Binding-site contacts:
Ligand atom C2 contacts residue TYR170 of chain 1.Y at 3.6 Å (hydrophobic).
Ligand atom CD2 contacts residue ALA49 of chain 1.Y at 3.9 Å (hydrophobic).
Ligand atom C2 contacts residue MES1 of chain 1.SA at 3.8 Å.
Ligand atom C1 contacts residue SER131 of chain 1.Y at 3.5 Å.
Ligand atom C contacts residue THR21 of chain 1.Y at 3.6 Å.
Ligand atom CA contacts residue THR21 of chain 1.Y at 3.2 Å.
Ligand atom CA contacts residue GLY47 of chain 1.Y at 3.2 Å.
Ligand atom O contacts residue ALA20 of chain 1.Y at 3.3 Å.
Ligand atom O contacts residue THR1 of chain 1.Y at 2.1 Å (h-bond).
Ligand atom C3 contacts residue THR1 of chain 1.Y at 2.5 Å.
Ligand atom C contacts residue MES1 of chain 1.SA at 3.9 Å.
Ligand atom C2 contacts residue THR1 of chain 1.Y at 1.5 Å.
Ligand atom CD1 contacts residue ALA49 of chain 1.Y at 3.7 Å (hydrophobic).
Ligand atom C1 contacts residue THR1 of chain 1.Y at 2.4 Å.
Ligand atom CB contacts residue GLY47 of chain 1.Y at 3.7 Å.
Ligand atom C1 contacts residue MES1 of chain 1.SA at 3.0 Å.
Ligand atom C contacts residue LYS33 of chain 1.Y at 3.8 Å.
Ligand atom CA contacts residue LYS33 of chain 1.Y at 3.8 Å.
Ligand atom O contacts residue THR1 of chain 1.Y at 3.6 Å.
Ligand atom C contacts residue GLY47 of chain 1.Y at 3.5 Å.
Ligand atom C3 contacts residue TYR170 of chain 1.Y at 3.0 Å (hydrophobic).
Ligand atom CA contacts residue THR21 of chain 1.Y at 3.9 Å.
Ligand atom O contacts residue MES1 of chain 1.SA at 3.0 Å (h-bond).
Ligand atom O contacts residue THR21 of chain 1.Y at 3.1 Å (h-bond).
Ligand atom O contacts residue THR21 of chain 1.Y at 3.7 Å.
Ligand atom C contacts residue THR1 of chain 1.Y at 1.4 Å.
Ligand atom CG contacts residue THR1 of chain 1.Y at 3.8 Å.
Ligand atom CG contacts residue LYS33 of chain 1.Y at 3.8 Å.
Ligand atom CA contacts residue ARG19 of chain 1.Y at 3.9 Å.
Ligand atom N contacts residue THR21 of chain 1.Y at 3.0 Å (h-bond).
Ligand atom O contacts residue GLY47 of chain 1.Y at 3.1 Å (h-bond).
Ligand atom N contacts residue THR1 of chain 1.Y at 3.6 Å.
Ligand atom CD2 contacts residue GLY47 of chain 1.Y at 3.7 Å.
Ligand atom CB contacts residue THR1 of chain 1.Y at 2.7 Å.
Ligand atom N contacts residue GLY47 of chain 1.Y at 3.0 Å (h-bond).
Ligand atom CB contacts residue GLY47 of chain 1.Y at 3.5 Å.
Ligand atom O contacts residue ALA49 of chain 1.Y at 3.3 Å (h-bond).
Ligand atom O contacts residue MES1 of chain 1.SA at 3.8 Å.
Ligand atom C3 contacts residue ARG19 of chain 1.Y at 3.4 Å.
Ligand atom CA contacts residue THR1 of chain 1.Y at 2.4 Å.

Sequence of chain 1.Z:
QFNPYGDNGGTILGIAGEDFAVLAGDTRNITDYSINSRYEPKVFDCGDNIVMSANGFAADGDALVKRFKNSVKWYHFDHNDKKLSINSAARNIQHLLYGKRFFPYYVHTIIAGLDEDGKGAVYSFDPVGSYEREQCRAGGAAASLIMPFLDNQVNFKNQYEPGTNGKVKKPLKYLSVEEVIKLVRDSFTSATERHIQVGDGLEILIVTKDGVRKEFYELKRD

A small-molecule ligand and the protein it binds are described below.
Small molecule (SMILES): CC(=O)N1CCC[C@H]1C(=O)N[C@@H](CC(C)C)C(=O)N[C@@H](CC(C)C)[C@@H](O)[C@H](C)CO

Sequence of chain 1.Y:
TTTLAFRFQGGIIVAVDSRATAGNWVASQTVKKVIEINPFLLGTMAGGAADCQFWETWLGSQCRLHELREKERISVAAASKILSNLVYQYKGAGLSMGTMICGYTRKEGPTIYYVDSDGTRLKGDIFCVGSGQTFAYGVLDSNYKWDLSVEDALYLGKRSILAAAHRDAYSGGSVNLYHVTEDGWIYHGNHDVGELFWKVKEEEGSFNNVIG